Binding-site contacts:
Ligand atom O2 contacts residue THR265 of chain 1.A at 3.0 Å (h-bond).
Ligand atom O2' contacts residue PRO269 of chain 1.A at 3.4 Å.
Ligand atom O2 contacts residue PRO269 of chain 1.A at 3.9 Å.
Ligand atom O4' contacts residue MET203 of chain 1.A at 3.3 Å (h-bond).
Ligand atom C4' contacts residue MET203 of chain 1.A at 3.8 Å (hydrophobic).
Ligand atom N3T contacts residue LYS306 of chain 1.A at 2.8 Å (salt-bridge).
Ligand atom C2 contacts residue FGA2 of chain 1.B at 3.2 Å.
Ligand atom C4T contacts residue CYS3 of chain 1.B at 3.1 Å (hydrophobic).
Ligand atom N2T contacts residue LEU302 of chain 1.A at 3.5 Å.
Ligand atom P contacts residue HIS207 of chain 1.A at 3.8 Å.
Ligand atom C7T contacts residue GLY292 of chain 1.A at 3.5 Å.
Ligand atom OP1 contacts residue SER260 of chain 1.A at 3.5 Å (h-bond).
Ligand atom OP1 contacts residue HIS207 of chain 1.A at 3.2 Å.
Ligand atom C3' contacts residue TYR255 of chain 1.A at 3.8 Å (hydrophobic).
Ligand atom C6T contacts residue CYS3 of chain 1.B at 2.3 Å (hydrophobic).
Ligand atom N1T contacts residue LEU302 of chain 1.A at 3.8 Å.
Ligand atom N4 contacts residue GLY263 of chain 1.A at 3.6 Å (h-bond).
Ligand atom O3' contacts residue ALA258 of chain 1.A at 3.4 Å (h-bond).
Ligand atom C5T contacts residue CYS3 of chain 1.B at 3.6 Å (hydrophobic).
Ligand atom O3' contacts residue SER301 of chain 1.A at 3.3 Å.
Ligand atom C2 contacts residue THR265 of chain 1.A at 3.8 Å.
Ligand atom OP1 contacts residue HIS207 of chain 1.A at 2.6 Å (h-bond).
Ligand atom C4T contacts residue LYS306 of chain 1.A at 3.8 Å.
Ligand atom N3 contacts residue THR265 of chain 1.A at 3.8 Å.
Ligand atom P contacts residue SER260 of chain 1.A at 3.7 Å.
Ligand atom OP2 contacts residue HIS207 of chain 1.A at 3.1 Å.
Ligand atom OP1 contacts residue ARG206 of chain 1.A at 3.1 Å (salt-bridge).
Ligand atom O2' contacts residue PHE305 of chain 1.A at 3.9 Å.
Ligand atom N3 contacts residue ILE209 of chain 1.A at 3.9 Å.
Ligand atom OP1 contacts residue SER301 of chain 1.A at 3.6 Å (h-bond).
Ligand atom C4' contacts residue ALA258 of chain 1.A at 3.5 Å (hydrophobic).
Ligand atom P contacts residue HIS207 of chain 1.A at 3.6 Å.
Ligand atom OP2 contacts residue SER260 of chain 1.A at 2.7 Å (h-bond).
Ligand atom OP1 contacts residue MET203 of chain 1.A at 3.9 Å.
Ligand atom C5' contacts residue ALA258 of chain 1.A at 3.5 Å (hydrophobic).
Ligand atom C5' contacts residue MET203 of chain 1.A at 3.5 Å (hydrophobic).
Ligand atom N2T contacts residue LYS306 of chain 1.A at 3.6 Å (salt-bridge).
Ligand atom O2' contacts residue SER301 of chain 1.A at 3.7 Å.
Ligand atom C7T contacts residue CYS3 of chain 1.B at 1.8 Å (hydrophobic).
Ligand atom C4 contacts residue ILE209 of chain 1.A at 3.9 Å (hydrophobic).

Sequence of chain 1.A:
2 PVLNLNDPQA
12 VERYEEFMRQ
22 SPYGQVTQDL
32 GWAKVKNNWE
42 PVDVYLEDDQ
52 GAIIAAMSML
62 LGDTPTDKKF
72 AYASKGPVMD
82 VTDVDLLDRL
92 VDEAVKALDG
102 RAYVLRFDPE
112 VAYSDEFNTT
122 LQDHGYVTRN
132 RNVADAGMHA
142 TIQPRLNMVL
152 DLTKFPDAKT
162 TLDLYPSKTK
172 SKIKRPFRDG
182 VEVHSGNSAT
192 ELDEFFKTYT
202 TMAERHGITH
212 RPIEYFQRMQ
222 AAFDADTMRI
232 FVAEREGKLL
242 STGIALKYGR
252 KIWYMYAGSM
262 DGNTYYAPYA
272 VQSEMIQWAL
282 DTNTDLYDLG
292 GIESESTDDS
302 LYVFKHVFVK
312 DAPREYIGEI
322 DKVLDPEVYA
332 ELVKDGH

A small-molecule ligand and the protein it binds are described below.
Small molecule (SMILES): CCc1cn([C@@H]2[C@H](O)[C@@H](CO[P](=O)(O)O[C@H]3[C@@H](O)[C@H](n4ccc(N)nc4=O)O[C@@H]3CO[P](=O)(O)O[C@H]3[C@@H](O)[C@H](n4ccc(N)nc4=O)O[C@@H]3COP(=O)=O)O[C@H]2n2cnc3c(N)ncnc32)nn1

Sequence of chain 1.B:
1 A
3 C